Binding-site contacts:
Ligand atom O5 contacts residue ASN119 of chain 1.A at 2.4 Å (h-bond).
Ligand atom N2 contacts residue PHE117 of chain 1.A at 4.5 Å.
Ligand atom C2 contacts residue ASN119 of chain 1.A at 2.5 Å.
Ligand atom N2 contacts residue ASN119 of chain 1.A at 2.9 Å (h-bond).
Ligand atom C4 contacts residue ASN119 of chain 1.A at 4.3 Å.
Ligand atom C3 contacts residue ASN119 of chain 1.A at 3.8 Å.
Ligand atom C8 contacts residue HIS115 of chain 1.A at 4.2 Å.
Ligand atom C7 contacts residue ASN119 of chain 1.A at 3.4 Å.
Ligand atom C5 contacts residue ASN119 of chain 1.A at 3.7 Å.
Ligand atom C8 contacts residue PHE117 of chain 1.A at 3.5 Å (hydrophobic).
Ligand atom C8 contacts residue ASN119 of chain 1.A at 4.5 Å.
Ligand atom O7 contacts residue ASN119 of chain 1.A at 3.5 Å (h-bond).
Ligand atom C1 contacts residue ASN119 of chain 1.A at 1.4 Å.

Sequence of chain 1.A:
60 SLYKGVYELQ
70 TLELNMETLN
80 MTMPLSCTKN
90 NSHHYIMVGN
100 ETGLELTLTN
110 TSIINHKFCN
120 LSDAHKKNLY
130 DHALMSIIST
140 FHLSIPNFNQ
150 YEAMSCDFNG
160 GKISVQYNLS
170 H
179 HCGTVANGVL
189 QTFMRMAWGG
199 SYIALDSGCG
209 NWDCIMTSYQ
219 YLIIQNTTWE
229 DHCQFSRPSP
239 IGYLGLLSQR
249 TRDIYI

A protein and the small-molecule ligand that binds it are described below.
Small molecule (SMILES): CC(=O)N[C@H]1[C@H](O[C@H]2[C@H](O)[C@@H](NC(C)=O)CO[C@@H]2CO)O[C@H](CO)[C@@H](O)[C@@H]1O